Sequence of chain 1.D:
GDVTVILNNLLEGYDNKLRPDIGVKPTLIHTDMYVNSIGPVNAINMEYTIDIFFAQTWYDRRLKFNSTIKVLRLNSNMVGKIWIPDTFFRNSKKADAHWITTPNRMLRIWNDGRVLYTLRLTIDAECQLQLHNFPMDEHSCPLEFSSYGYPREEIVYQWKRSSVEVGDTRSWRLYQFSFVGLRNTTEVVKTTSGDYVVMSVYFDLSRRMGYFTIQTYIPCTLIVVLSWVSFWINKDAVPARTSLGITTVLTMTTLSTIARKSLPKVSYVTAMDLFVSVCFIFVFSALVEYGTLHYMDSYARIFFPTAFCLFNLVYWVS

This small molecule binds to this protein.
Small molecule (SMILES): CC(=O)N[C@H]1[C@H](O[C@H]2[C@H](O)[C@@H](NC(C)=O)CO[C@@H]2CO)O[C@H](CO)[C@@H](O[C@@H]2O[C@H](CO[C@H]3O[C@H](CO)[C@@H](O)[C@H](O[C@H]4O[C@H](CO)[C@@H](O)[C@H](O)[C@@H]4O)[C@@H]3O)[C@@H](O)[C@H](O[C@H]3O[C@H](CO)[C@@H](O)[C@H](O)[C@@H]3O[C@H]3O[C@H](CO)[C@@H](O)[C@H](O)[C@@H]3O)[C@@H]2O)[C@@H]1O

Sequence of chain 1.A:
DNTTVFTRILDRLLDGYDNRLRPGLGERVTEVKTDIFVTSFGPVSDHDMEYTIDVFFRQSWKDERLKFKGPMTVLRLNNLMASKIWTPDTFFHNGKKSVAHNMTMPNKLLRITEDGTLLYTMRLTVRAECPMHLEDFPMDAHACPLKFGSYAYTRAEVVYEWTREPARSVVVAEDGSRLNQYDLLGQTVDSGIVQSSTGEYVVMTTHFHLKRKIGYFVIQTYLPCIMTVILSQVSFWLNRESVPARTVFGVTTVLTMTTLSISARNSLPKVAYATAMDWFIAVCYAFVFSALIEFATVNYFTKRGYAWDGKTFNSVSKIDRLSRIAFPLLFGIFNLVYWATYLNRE

Sequence of chain 1.E:
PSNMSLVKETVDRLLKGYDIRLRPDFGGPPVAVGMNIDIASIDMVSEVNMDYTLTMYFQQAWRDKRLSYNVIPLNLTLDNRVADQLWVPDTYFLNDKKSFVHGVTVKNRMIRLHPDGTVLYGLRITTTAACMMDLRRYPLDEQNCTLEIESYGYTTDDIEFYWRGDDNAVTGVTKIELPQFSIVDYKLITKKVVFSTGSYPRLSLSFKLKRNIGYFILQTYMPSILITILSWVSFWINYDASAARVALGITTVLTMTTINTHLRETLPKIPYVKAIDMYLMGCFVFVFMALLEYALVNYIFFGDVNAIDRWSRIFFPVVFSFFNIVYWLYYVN

Binding-site contacts:
Ligand atom C4 contacts residue SER138 of chain 1.D at 3.4 Å.
Ligand atom C3 contacts residue ASN139 of chain 1.D at 3.8 Å.
Ligand atom C8 contacts residue MET138 of chain 1.A at 4.1 Å (hydrophobic).
Ligand atom O4 contacts residue ASP158 of chain 1.D at 3.7 Å.
Ligand atom O4 contacts residue ALA157 of chain 1.D at 3.4 Å (h-bond).
Ligand atom C8 contacts residue THR139 of chain 1.A at 3.4 Å.
Ligand atom C2 contacts residue ASN137 of chain 1.A at 2.4 Å.
Ligand atom C8 contacts residue LYS136 of chain 1.E at 4.0 Å.
Ligand atom C3 contacts residue SER138 of chain 1.D at 4.0 Å.
Ligand atom C6 contacts residue SER138 of chain 1.D at 3.7 Å.
Ligand atom O2 contacts residue SER138 of chain 1.D at 3.7 Å.
Ligand atom O3 contacts residue GLY142 of chain 1.D at 3.2 Å (h-bond).
Ligand atom C3 contacts residue GLY142 of chain 1.D at 4.1 Å.
Ligand atom C1 contacts residue ASN137 of chain 1.A at 1.4 Å.
Ligand atom O2 contacts residue TRP161 of chain 1.D at 3.0 Å (h-bond).
Ligand atom O4 contacts residue GLY142 of chain 1.D at 3.1 Å (h-bond).
Ligand atom O5 contacts residue ASN137 of chain 1.A at 2.4 Å (h-bond).
Ligand atom C6 contacts residue TRP161 of chain 1.D at 3.9 Å (hydrophobic).
Ligand atom C3 contacts residue ASN137 of chain 1.A at 3.8 Å.
Ligand atom O6 contacts residue SER138 of chain 1.D at 3.3 Å (h-bond).
Ligand atom C8 contacts residue ASN137 of chain 1.A at 3.6 Å.
Ligand atom C2 contacts residue TRP161 of chain 1.D at 3.4 Å (hydrophobic).
Ligand atom O2 contacts residue ASP158 of chain 1.D at 3.4 Å (salt-bridge).
Ligand atom C1 contacts residue TRP161 of chain 1.D at 3.8 Å (hydrophobic).
Ligand atom O7 contacts residue ASN137 of chain 1.A at 3.5 Å (h-bond).
Ligand atom C5 contacts residue ASN137 of chain 1.A at 3.7 Å.
Ligand atom O4 contacts residue TRP161 of chain 1.D at 3.3 Å.
Ligand atom O6 contacts residue NAG1 of chain 1.M at 3.3 Å.
Ligand atom O3 contacts residue ASN139 of chain 1.D at 2.5 Å (h-bond).
Ligand atom C7 contacts residue ASN137 of chain 1.A at 3.4 Å.
Ligand atom N2 contacts residue ASN137 of chain 1.A at 2.9 Å (h-bond).
Ligand atom O2 contacts residue ASN139 of chain 1.D at 3.4 Å.
Ligand atom O4 contacts residue VAL141 of chain 1.D at 3.7 Å.
Ligand atom C4 contacts residue GLY142 of chain 1.D at 4.0 Å.
Ligand atom O6 contacts residue ARG167 of chain 1.D at 3.2 Å.
Ligand atom O3 contacts residue SER138 of chain 1.D at 3.7 Å.
Ligand atom O3 contacts residue ASP158 of chain 1.D at 3.9 Å.
Ligand atom C6 contacts residue TRP161 of chain 1.D at 3.9 Å (hydrophobic).
Ligand atom C3 contacts residue ASP158 of chain 1.D at 3.9 Å.
Ligand atom O4 contacts residue SER138 of chain 1.D at 3.8 Å.